The protein below binds the small molecule below.
Small molecule (SMILES): CC(=O)N[C@@H]1[C@@H](O)[C@H](O)[C@@H](CO)O[C@H]1O

Sequence of chain 1.D:
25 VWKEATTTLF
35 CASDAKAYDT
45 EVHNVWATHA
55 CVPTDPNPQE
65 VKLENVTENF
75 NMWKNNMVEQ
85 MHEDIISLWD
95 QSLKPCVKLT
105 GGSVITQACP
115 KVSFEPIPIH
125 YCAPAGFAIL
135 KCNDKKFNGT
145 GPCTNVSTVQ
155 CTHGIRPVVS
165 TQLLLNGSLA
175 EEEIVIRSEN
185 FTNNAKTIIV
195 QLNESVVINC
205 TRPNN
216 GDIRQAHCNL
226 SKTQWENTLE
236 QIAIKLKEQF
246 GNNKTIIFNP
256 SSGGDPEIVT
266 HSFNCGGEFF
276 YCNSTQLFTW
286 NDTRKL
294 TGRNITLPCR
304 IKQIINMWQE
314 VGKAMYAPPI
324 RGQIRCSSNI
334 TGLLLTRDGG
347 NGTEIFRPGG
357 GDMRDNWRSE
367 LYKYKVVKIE

Binding-site contacts:
Ligand atom C2 contacts residue THR144 of chain 1.D at 3.8 Å.
Ligand atom N2 contacts residue ASN142 of chain 1.D at 2.7 Å (h-bond).
Ligand atom O7 contacts residue THR144 of chain 1.D at 4.3 Å.
Ligand atom C8 contacts residue ASN142 of chain 1.D at 4.0 Å.
Ligand atom N2 contacts residue THR144 of chain 1.D at 3.1 Å (h-bond).
Ligand atom O6 contacts residue PRO146 of chain 1.D at 3.5 Å.
Ligand atom C7 contacts residue ASN142 of chain 1.D at 3.5 Å.
Ligand atom C5 contacts residue THR144 of chain 1.D at 4.0 Å.
Ligand atom C3 contacts residue THR144 of chain 1.D at 4.2 Å.
Ligand atom C8 contacts residue PHE185 of chain 1.D at 4.3 Å (hydrophobic).
Ligand atom C1 contacts residue THR144 of chain 1.D at 3.5 Å.
Ligand atom C4 contacts residue ASN142 of chain 1.D at 4.1 Å.
Ligand atom C1 contacts residue ASN142 of chain 1.D at 1.4 Å.
Ligand atom C7 contacts residue THR144 of chain 1.D at 4.2 Å.
Ligand atom C5 contacts residue ASN142 of chain 1.D at 3.7 Å.
Ligand atom O7 contacts residue ASN142 of chain 1.D at 4.4 Å.
Ligand atom C3 contacts residue ASN142 of chain 1.D at 3.6 Å.
Ligand atom C7 contacts residue SER182 of chain 1.D at 4.2 Å.
Ligand atom O7 contacts residue GLU183 of chain 1.D at 3.9 Å.
Ligand atom O7 contacts residue SER182 of chain 1.D at 3.1 Å (h-bond).
Ligand atom O5 contacts residue ASN142 of chain 1.D at 2.4 Å (h-bond).
Ligand atom O6 contacts residue THR144 of chain 1.D at 4.3 Å.
Ligand atom C2 contacts residue ASN142 of chain 1.D at 2.2 Å.
Ligand atom O5 contacts residue THR144 of chain 1.D at 3.8 Å.